This small molecule binds to this protein.
Small molecule (SMILES): CC(=O)N[C@@H]1[C@@H](O)[C@H](O)[C@@H](CO)O[C@H]1O

Binding-site contacts:
Ligand atom C1 contacts residue ASN356 of chain 1.C at 1.4 Å.
Ligand atom O7 contacts residue ASN356 of chain 1.C at 3.9 Å.
Ligand atom C4 contacts residue ASN356 of chain 1.C at 4.2 Å.
Ligand atom C2 contacts residue ASN356 of chain 1.C at 2.4 Å.
Ligand atom C5 contacts residue ASN356 of chain 1.C at 3.7 Å.
Ligand atom C7 contacts residue ASN356 of chain 1.C at 3.5 Å.
Ligand atom O5 contacts residue ASN356 of chain 1.C at 2.4 Å (h-bond).
Ligand atom N2 contacts residue ASN356 of chain 1.C at 2.9 Å (h-bond).
Ligand atom C3 contacts residue ASN356 of chain 1.C at 3.8 Å.
Ligand atom O6 contacts residue ASN356 of chain 1.C at 3.9 Å.

Sequence of chain 1.C:
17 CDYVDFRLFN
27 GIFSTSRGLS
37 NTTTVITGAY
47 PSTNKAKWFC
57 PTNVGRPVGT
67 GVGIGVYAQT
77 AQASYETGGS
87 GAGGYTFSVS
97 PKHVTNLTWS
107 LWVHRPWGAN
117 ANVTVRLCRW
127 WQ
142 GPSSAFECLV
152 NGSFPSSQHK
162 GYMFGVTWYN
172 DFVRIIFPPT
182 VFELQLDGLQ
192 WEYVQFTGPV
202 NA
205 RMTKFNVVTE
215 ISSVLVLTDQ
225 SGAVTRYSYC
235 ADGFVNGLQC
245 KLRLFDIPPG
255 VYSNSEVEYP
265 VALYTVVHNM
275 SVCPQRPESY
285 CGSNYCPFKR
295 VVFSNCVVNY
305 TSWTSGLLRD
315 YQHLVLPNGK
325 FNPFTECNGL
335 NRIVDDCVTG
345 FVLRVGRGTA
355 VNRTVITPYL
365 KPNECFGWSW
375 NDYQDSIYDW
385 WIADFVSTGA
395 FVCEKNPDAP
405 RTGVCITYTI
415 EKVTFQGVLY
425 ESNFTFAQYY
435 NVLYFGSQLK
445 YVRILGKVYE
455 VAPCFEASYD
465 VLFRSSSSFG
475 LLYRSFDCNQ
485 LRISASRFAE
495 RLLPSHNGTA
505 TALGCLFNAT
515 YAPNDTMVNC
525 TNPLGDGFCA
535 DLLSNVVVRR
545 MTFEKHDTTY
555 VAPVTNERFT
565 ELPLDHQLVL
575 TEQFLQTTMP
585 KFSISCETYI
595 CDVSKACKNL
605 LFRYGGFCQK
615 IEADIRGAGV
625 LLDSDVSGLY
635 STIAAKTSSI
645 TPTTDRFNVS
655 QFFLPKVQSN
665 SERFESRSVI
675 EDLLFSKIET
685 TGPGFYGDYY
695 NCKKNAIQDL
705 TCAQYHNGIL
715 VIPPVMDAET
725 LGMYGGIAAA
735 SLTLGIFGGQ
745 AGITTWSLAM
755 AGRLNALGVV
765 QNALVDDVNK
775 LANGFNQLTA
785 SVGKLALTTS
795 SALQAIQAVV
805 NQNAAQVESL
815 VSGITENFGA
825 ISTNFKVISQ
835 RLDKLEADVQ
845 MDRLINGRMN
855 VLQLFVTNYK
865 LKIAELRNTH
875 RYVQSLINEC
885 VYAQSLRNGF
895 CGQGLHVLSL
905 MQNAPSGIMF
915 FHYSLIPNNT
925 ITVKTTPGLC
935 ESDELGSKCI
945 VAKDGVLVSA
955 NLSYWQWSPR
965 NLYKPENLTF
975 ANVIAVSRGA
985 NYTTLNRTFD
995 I